A protein and the small-molecule ligand that binds it are described below.
Small molecule (SMILES): O=C(O)CCC(=O)C(=O)O

Sequence of chain 1.A:
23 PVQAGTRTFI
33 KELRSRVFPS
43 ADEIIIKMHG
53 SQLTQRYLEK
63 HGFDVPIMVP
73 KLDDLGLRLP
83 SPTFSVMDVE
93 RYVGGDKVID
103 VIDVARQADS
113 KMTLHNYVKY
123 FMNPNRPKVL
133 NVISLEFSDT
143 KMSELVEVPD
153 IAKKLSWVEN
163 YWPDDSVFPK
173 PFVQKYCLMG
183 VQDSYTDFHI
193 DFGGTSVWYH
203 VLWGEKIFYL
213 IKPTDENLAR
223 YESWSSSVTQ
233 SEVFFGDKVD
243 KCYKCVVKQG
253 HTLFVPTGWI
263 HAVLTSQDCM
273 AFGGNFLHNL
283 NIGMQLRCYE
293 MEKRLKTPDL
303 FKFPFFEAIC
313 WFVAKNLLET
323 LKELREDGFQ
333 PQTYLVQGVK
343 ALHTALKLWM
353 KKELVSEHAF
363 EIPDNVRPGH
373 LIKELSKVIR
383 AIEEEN

Binding-site contacts:
Ligand atom C3 contacts residue LEU180 of chain 1.A at 4.0 Å (hydrophobic).
Ligand atom O3 contacts residue TYR201 of chain 1.A at 2.6 Å (h-bond).
Ligand atom O5 contacts residue HIS191 of chain 1.A at 3.1 Å.
Ligand atom O4 contacts residue ASN133 of chain 1.A at 3.4 Å (h-bond).
Ligand atom O4 contacts residue LYS208 of chain 1.A at 3.9 Å.
Ligand atom C5 contacts residue THR188 of chain 1.A at 3.4 Å.
Ligand atom O4 contacts residue VAL265 of chain 1.A at 3.8 Å.
Ligand atom C3 contacts residue TYR201 of chain 1.A at 3.7 Å (hydrophobic).
Ligand atom O2 contacts residue HIS263 of chain 1.A at 3.3 Å (h-bond).
Ligand atom C1 contacts residue FE21 of chain 1.B at 3.1 Å.
Ligand atom C5 contacts residue TYR201 of chain 1.A at 3.6 Å (hydrophobic).
Ligand atom O1 contacts residue VAL199 of chain 1.A at 3.8 Å.
Ligand atom C2 contacts residue FE21 of chain 1.B at 3.1 Å.
Ligand atom C4 contacts residue TYR201 of chain 1.A at 4.3 Å (hydrophobic).
Ligand atom C5 contacts residue LYS208 of chain 1.A at 3.8 Å.
Ligand atom O3 contacts residue ILE135 of chain 1.A at 3.7 Å.
Ligand atom C5 contacts residue LEU180 of chain 1.A at 4.2 Å (hydrophobic).
Ligand atom O5 contacts residue VAL265 of chain 1.A at 4.3 Å.
Ligand atom C2 contacts residue HIS263 of chain 1.A at 4.1 Å.
Ligand atom C4 contacts residue VAL265 of chain 1.A at 3.7 Å (hydrophobic).
Ligand atom O5 contacts residue FE21 of chain 1.B at 2.3 Å.
Ligand atom C1 contacts residue ASP193 of chain 1.A at 4.1 Å.
Ligand atom O1 contacts residue TYR201 of chain 1.A at 3.1 Å.
Ligand atom C1 contacts residue HIS263 of chain 1.A at 4.0 Å.
Ligand atom O3 contacts residue VAL265 of chain 1.A at 3.8 Å.
Ligand atom O5 contacts residue HIS263 of chain 1.A at 3.5 Å (h-bond).
Ligand atom O2 contacts residue ASP193 of chain 1.A at 3.0 Å (salt-bridge).
Ligand atom C1 contacts residue TYR201 of chain 1.A at 4.0 Å (hydrophobic).
Ligand atom O4 contacts residue THR188 of chain 1.A at 2.6 Å (h-bond).
Ligand atom O2 contacts residue VAL199 of chain 1.A at 3.9 Å.
Ligand atom C2 contacts residue HIS191 of chain 1.A at 4.3 Å.
Ligand atom O4 contacts residue ILE135 of chain 1.A at 3.6 Å.
Ligand atom C5 contacts residue VAL265 of chain 1.A at 3.7 Å (hydrophobic).
Ligand atom C4 contacts residue ILE135 of chain 1.A at 4.2 Å (hydrophobic).
Ligand atom O3 contacts residue LEU180 of chain 1.A at 3.4 Å.
Ligand atom C4 contacts residue THR188 of chain 1.A at 3.5 Å.
Ligand atom C3 contacts residue VAL265 of chain 1.A at 4.1 Å (hydrophobic).
Ligand atom C5 contacts residue ILE135 of chain 1.A at 3.6 Å (hydrophobic).
Ligand atom O3 contacts residue LYS208 of chain 1.A at 2.9 Å (salt-bridge).
Ligand atom O2 contacts residue FE21 of chain 1.B at 2.4 Å.